Binding-site contacts:
Ligand atom O7 contacts residue SER206 of chain 2.A at 3.0 Å (h-bond).
Ligand atom O4 contacts residue SER206 of chain 2.A at 3.1 Å (h-bond).
Ligand atom C8 contacts residue ASN76 of chain 2.A at 3.6 Å.
Ligand atom C6 contacts residue ILE78 of chain 2.A at 3.5 Å (hydrophobic).
Ligand atom O6 contacts residue ILE193 of chain 2.A at 3.5 Å.
Ligand atom C5 contacts residue LEU181 of chain 2.A at 3.5 Å (hydrophobic).
Ligand atom O6 contacts residue ILE78 of chain 2.A at 3.0 Å (h-bond).
Ligand atom O5 contacts residue SER206 of chain 2.A at 3.6 Å.
Ligand atom O3 contacts residue ASN76 of chain 2.A at 2.9 Å (h-bond).
Ligand atom O7 contacts residue THR53 of chain 2.A at 2.7 Å (h-bond).
Ligand atom N2 contacts residue ILE78 of chain 2.A at 2.8 Å (h-bond).
Ligand atom O6 contacts residue SER206 of chain 2.A at 3.1 Å.
Ligand atom O7 contacts residue PHE182 of chain 2.A at 3.3 Å (h-bond).
Ligand atom C7 contacts residue LEU80 of chain 2.A at 3.5 Å (hydrophobic).
Ligand atom O7 contacts residue LEU80 of chain 2.A at 3.6 Å.
Ligand atom C6 contacts residue PRO205 of chain 2.A at 3.4 Å (hydrophobic).
Ligand atom N2 contacts residue ASN76 of chain 2.A at 2.9 Å (h-bond).
Ligand atom O5 contacts residue ASN76 of chain 2.A at 3.2 Å (h-bond).
Ligand atom O6 contacts residue LYS207 of chain 2.A at 3.2 Å (salt-bridge).
Ligand atom C8 contacts residue ASP180 of chain 2.A at 3.6 Å.
Ligand atom C6 contacts residue ASN76 of chain 2.A at 3.6 Å.
Ligand atom O6 contacts residue ASN76 of chain 2.A at 2.7 Å (h-bond).
Ligand atom O5 contacts residue LEU181 of chain 2.A at 3.5 Å.
Ligand atom C8 contacts residue VAL46 of chain 2.A at 3.6 Å (hydrophobic).
Ligand atom O1 contacts residue ASN76 of chain 2.A at 3.4 Å (h-bond).
Ligand atom C7 contacts residue THR53 of chain 2.A at 3.5 Å.
Ligand atom O6 contacts residue LEU77 of chain 2.A at 3.3 Å.
Ligand atom O5 contacts residue PRO205 of chain 2.A at 3.5 Å (h-bond).
Ligand atom C8 contacts residue ILE176 of chain 2.A at 3.5 Å (hydrophobic).
Ligand atom O3 contacts residue GLU79 of chain 2.A at 3.5 Å.
Ligand atom N2 contacts residue LEU208 of chain 2.A at 2.9 Å (h-bond).
Ligand atom O3 contacts residue PRO205 of chain 2.A at 3.0 Å (h-bond).
Ligand atom O7 contacts residue GLY179 of chain 2.A at 2.9 Å (h-bond).
Ligand atom O3 contacts residue LEU80 of chain 2.A at 3.0 Å (h-bond).
Ligand atom C8 contacts residue PRO75 of chain 2.A at 3.6 Å (hydrophobic).
Ligand atom O7 contacts residue THR51 of chain 2.A at 3.4 Å.
Ligand atom O7 contacts residue VAL183 of chain 2.A at 2.9 Å (h-bond).
Ligand atom O6 contacts residue LEU80 of chain 2.A at 3.1 Å (h-bond).
Ligand atom O6 contacts residue LEU208 of chain 2.A at 2.9 Å (h-bond).
Ligand atom O6 contacts residue PRO205 of chain 2.A at 2.6 Å (h-bond).

The protein below binds the small molecule below.
Small molecule (SMILES): CC(=O)N[C@H]1[C@H](O[C@H]2[C@H](O)[C@@H](NC(C)=O)C(=O)O[C@@H]2CO)O[C@H](CO)[C@@H](O[C@@H]2O[C@H](CO)[C@@H](O[C@@H]3O[C@H](CO)[C@@H](O)[C@H](O)[C@H]3NC(C)=O)[C@H](O)[C@H]2NC(C)=O)[C@@H]1O

Sequence of chain 2.A:
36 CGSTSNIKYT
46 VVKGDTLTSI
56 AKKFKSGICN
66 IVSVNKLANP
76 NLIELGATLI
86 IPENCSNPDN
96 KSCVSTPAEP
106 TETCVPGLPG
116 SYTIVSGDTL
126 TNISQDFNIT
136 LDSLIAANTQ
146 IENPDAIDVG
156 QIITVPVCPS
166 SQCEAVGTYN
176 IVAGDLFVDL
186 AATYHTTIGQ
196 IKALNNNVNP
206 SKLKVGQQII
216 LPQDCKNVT